Sequence of chain 1.A:
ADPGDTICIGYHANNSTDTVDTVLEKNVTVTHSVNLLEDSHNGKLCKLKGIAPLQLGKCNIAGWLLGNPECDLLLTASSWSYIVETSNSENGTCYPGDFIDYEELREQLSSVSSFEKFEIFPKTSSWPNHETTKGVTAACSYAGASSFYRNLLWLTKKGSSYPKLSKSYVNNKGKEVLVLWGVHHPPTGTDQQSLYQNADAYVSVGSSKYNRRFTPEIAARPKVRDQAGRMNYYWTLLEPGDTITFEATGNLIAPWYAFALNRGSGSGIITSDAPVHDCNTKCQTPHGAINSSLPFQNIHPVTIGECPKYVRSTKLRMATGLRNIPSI

This small molecule binds to this protein.
Small molecule (SMILES): CC(=O)N[C@@H]1[C@@H](O)[C@H](O)[C@@H](CO)O[C@H]1O

Binding-site contacts:
Ligand atom C4 contacts residue ARG225 of chain 1.A at 4.5 Å.
Ligand atom C7 contacts residue GLU70 of chain 1.A at 3.7 Å.
Ligand atom C7 contacts residue ASN68 of chain 1.A at 3.6 Å.
Ligand atom C8 contacts residue ASN68 of chain 1.A at 3.3 Å.
Ligand atom C3 contacts residue ASN91 of chain 1.A at 3.8 Å.
Ligand atom O7 contacts residue ASN91 of chain 1.A at 3.1 Å (h-bond).
Ligand atom C7 contacts residue CYS94 of chain 1.A at 4.0 Å (hydrophobic).
Ligand atom N2 contacts residue ASN91 of chain 1.A at 3.1 Å (h-bond).
Ligand atom C5 contacts residue ASN91 of chain 1.A at 3.5 Å.
Ligand atom C8 contacts residue ARG225 of chain 1.A at 4.2 Å.
Ligand atom O7 contacts residue CYS94 of chain 1.A at 3.6 Å.
Ligand atom N2 contacts residue GLU70 of chain 1.A at 3.5 Å.
Ligand atom O7 contacts residue ARG225 of chain 1.A at 3.6 Å (salt-bridge).
Ligand atom C4 contacts residue ASN91 of chain 1.A at 4.2 Å.
Ligand atom C7 contacts residue ASN91 of chain 1.A at 3.3 Å.
Ligand atom C1 contacts residue GLU70 of chain 1.A at 4.4 Å.
Ligand atom O6 contacts residue ASN91 of chain 1.A at 4.4 Å.
Ligand atom C3 contacts residue ARG225 of chain 1.A at 3.5 Å.
Ligand atom O6 contacts residue GLU90 of chain 1.A at 3.9 Å.
Ligand atom C2 contacts residue ARG225 of chain 1.A at 3.5 Å.
Ligand atom N2 contacts residue ARG225 of chain 1.A at 3.3 Å (salt-bridge).
Ligand atom C8 contacts residue GLU70 of chain 1.A at 3.4 Å.
Ligand atom O3 contacts residue ARG225 of chain 1.A at 2.5 Å (salt-bridge).
Ligand atom C2 contacts residue ASN91 of chain 1.A at 2.5 Å.
Ligand atom C1 contacts residue ASN91 of chain 1.A at 1.3 Å.
Ligand atom C8 contacts residue CYS94 of chain 1.A at 3.7 Å (hydrophobic).
Ligand atom O5 contacts residue ASN91 of chain 1.A at 2.2 Å (h-bond).
Ligand atom C7 contacts residue ARG225 of chain 1.A at 3.4 Å.
Ligand atom O7 contacts residue ASN68 of chain 1.A at 3.1 Å (h-bond).
Ligand atom C8 contacts residue ALA139 of chain 1.A at 4.5 Å (hydrophobic).